Binding-site contacts:
Ligand atom O3 contacts residue LEU56 of chain 1.H at 3.7 Å.
Ligand atom C1 contacts residue GLY37 of chain 1.H at 3.4 Å.
Ligand atom O4 contacts residue LYS58 of chain 1.H at 2.8 Å (salt-bridge).
Ligand atom O2 contacts residue GLY37 of chain 1.H at 3.0 Å (h-bond).
Ligand atom O5 contacts residue GLN39 of chain 1.H at 2.9 Å (h-bond).
Ligand atom C3 contacts residue LEU56 of chain 1.H at 3.7 Å (hydrophobic).
Ligand atom C4 contacts residue LEU56 of chain 1.H at 3.8 Å (hydrophobic).
Ligand atom O5 contacts residue ATP1 of chain 1.Y at 3.0 Å (h-bond).
Ligand atom O2 contacts residue ARG38 of chain 1.H at 3.2 Å (salt-bridge).
Ligand atom O1 contacts residue GLY37 of chain 1.H at 3.1 Å (h-bond).
Ligand atom C1 contacts residue LYS40 of chain 1.H at 3.9 Å.
Ligand atom O3 contacts residue ARG9 of chain 1.H at 3.6 Å.
Ligand atom O1 contacts residue GLN39 of chain 1.H at 3.5 Å.
Ligand atom C1 contacts residue GLY41 of chain 1.H at 3.8 Å.
Ligand atom O3 contacts residue GLY87 of chain 1.H at 3.9 Å.
Ligand atom O1 contacts residue LYS40 of chain 1.H at 3.2 Å (salt-bridge).
Ligand atom O3 contacts residue LYS58 of chain 1.H at 3.4 Å (salt-bridge).
Ligand atom C5 contacts residue LYS58 of chain 1.H at 3.6 Å.
Ligand atom O2 contacts residue GLN39 of chain 1.H at 2.7 Å (h-bond).
Ligand atom O5 contacts residue GLY87 of chain 1.H at 3.2 Å (h-bond).
Ligand atom C1 contacts residue ATP1 of chain 1.Y at 3.5 Å.
Ligand atom O2 contacts residue ATP1 of chain 1.Y at 2.9 Å (h-bond).
Ligand atom O4 contacts residue LEU56 of chain 1.H at 3.4 Å.
Ligand atom C2 contacts residue MG1 of chain 1.AA at 3.0 Å.
Ligand atom C5 contacts residue ILE86 of chain 1.H at 3.9 Å (hydrophobic).
Ligand atom C5 contacts residue LEU56 of chain 1.H at 3.4 Å (hydrophobic).
Ligand atom O1 contacts residue PHE36 of chain 1.H at 3.9 Å.
Ligand atom C2 contacts residue ATP1 of chain 1.Y at 3.6 Å.
Ligand atom C2 contacts residue GLN39 of chain 1.H at 3.4 Å.
Ligand atom O2 contacts residue MG1 of chain 1.AA at 2.1 Å.
Ligand atom O5 contacts residue MG1 of chain 1.AA at 2.2 Å.
Ligand atom O1 contacts residue GLY41 of chain 1.H at 2.6 Å (h-bond).
Ligand atom C1 contacts residue GLN39 of chain 1.H at 3.3 Å.
Ligand atom C5 contacts residue GLY87 of chain 1.H at 3.6 Å.
Ligand atom O4 contacts residue GLY87 of chain 1.H at 3.3 Å.
Ligand atom C3 contacts residue GLN42 of chain 1.H at 3.7 Å.
Ligand atom O5 contacts residue ILE86 of chain 1.H at 3.6 Å.
Ligand atom C3 contacts residue GLY41 of chain 1.H at 3.8 Å.
Ligand atom C1 contacts residue MG1 of chain 1.AA at 2.9 Å.
Ligand atom C4 contacts residue ILE86 of chain 1.H at 3.8 Å (hydrophobic).

Sequence of chain 1.H:
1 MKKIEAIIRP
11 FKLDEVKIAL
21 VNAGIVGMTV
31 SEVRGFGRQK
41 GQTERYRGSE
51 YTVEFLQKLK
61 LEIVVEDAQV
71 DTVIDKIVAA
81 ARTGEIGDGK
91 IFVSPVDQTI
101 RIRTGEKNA

A small-molecule ligand and the protein it binds are described below.
Small molecule (SMILES): O=C(O)CCC(=O)C(=O)O